Binding-site contacts:
Ligand atom C4 contacts residue ASN796 of chain 1.A at 3.8 Å.
Ligand atom C2 contacts residue LEU800 of chain 1.A at 4.3 Å (hydrophobic).
Ligand atom C23 contacts residue LEU335 of chain 1.A at 3.7 Å (hydrophobic).
Ligand atom C21 contacts residue LEU335 of chain 1.A at 3.6 Å (hydrophobic).
Ligand atom C6 contacts residue TRP342 of chain 1.A at 4.4 Å (hydrophobic).
Ligand atom C25 contacts residue VAL248 of chain 1.A at 3.6 Å (hydrophobic).
Ligand atom C11 contacts residue CYS799 of chain 1.A at 4.3 Å (hydrophobic).
Ligand atom C9 contacts residue CLR1 of chain 1.D at 4.1 Å.
Ligand atom C3 contacts residue ASN796 of chain 1.A at 3.9 Å.
Ligand atom C20 contacts residue LEU339 of chain 1.A at 4.2 Å (hydrophobic).
Ligand atom C24 contacts residue LEU339 of chain 1.A at 3.9 Å (hydrophobic).
Ligand atom C2 contacts residue CLR1 of chain 1.D at 3.2 Å.
Ligand atom C20 contacts residue LEU335 of chain 1.A at 4.1 Å (hydrophobic).
Ligand atom C19 contacts residue ASN796 of chain 1.A at 3.6 Å.
Ligand atom C21 contacts residue VAL803 of chain 1.A at 3.7 Å (hydrophobic).
Ligand atom C1 contacts residue LEU800 of chain 1.A at 3.8 Å (hydrophobic).
Ligand atom C7 contacts residue TRP342 of chain 1.A at 4.2 Å (hydrophobic).
Ligand atom C1 contacts residue CLR1 of chain 1.D at 3.3 Å.
Ligand atom C26 contacts residue LEU335 of chain 1.A at 4.0 Å (hydrophobic).
Ligand atom C22 contacts residue LEU335 of chain 1.A at 4.4 Å (hydrophobic).
Ligand atom C8 contacts residue TRP342 of chain 1.A at 4.3 Å (hydrophobic).
Ligand atom C12 contacts residue CLR1 of chain 1.D at 3.7 Å.
Ligand atom C18 contacts residue LEU339 of chain 1.A at 3.7 Å (hydrophobic).
Ligand atom C26 contacts residue VAL248 of chain 1.A at 3.2 Å (hydrophobic).
Ligand atom C19 contacts residue TRP342 of chain 1.A at 3.9 Å (hydrophobic).
Ligand atom O1 contacts residue ASN796 of chain 1.A at 3.3 Å (h-bond).
Ligand atom C23 contacts residue LEU339 of chain 1.A at 4.4 Å (hydrophobic).
Ligand atom C15 contacts residue TRP342 of chain 1.A at 4.0 Å (hydrophobic).
Ligand atom C24 contacts residue VAL248 of chain 1.A at 4.0 Å (hydrophobic).
Ligand atom C19 contacts residue CYS799 of chain 1.A at 4.0 Å (hydrophobic).
Ligand atom C18 contacts residue TRP342 of chain 1.A at 4.3 Å (hydrophobic).
Ligand atom C2 contacts residue ASN796 of chain 1.A at 4.0 Å.
Ligand atom C11 contacts residue CLR1 of chain 1.D at 3.9 Å.
Ligand atom C12 contacts residue VAL803 of chain 1.A at 3.9 Å (hydrophobic).
Ligand atom C18 contacts residue ALA338 of chain 1.A at 3.8 Å (hydrophobic).
Ligand atom C22 contacts residue LEU339 of chain 1.A at 4.3 Å (hydrophobic).
Ligand atom C16 contacts residue LEU339 of chain 1.A at 4.1 Å (hydrophobic).
Ligand atom C3 contacts residue CLR1 of chain 1.D at 3.6 Å.
Ligand atom O1 contacts residue CLR1 of chain 1.D at 4.3 Å.
Ligand atom C26 contacts residue LEU332 of chain 1.A at 4.4 Å (hydrophobic).

This protein binds this small molecule.
Small molecule (SMILES): CC(C)CCC[C@@H](C)[C@H]1CC[C@H]2[C@@H]3CC=C4C[C@@H](O)CC[C@]4(C)[C@H]3CC[C@]12C

Sequence of chain 1.A:
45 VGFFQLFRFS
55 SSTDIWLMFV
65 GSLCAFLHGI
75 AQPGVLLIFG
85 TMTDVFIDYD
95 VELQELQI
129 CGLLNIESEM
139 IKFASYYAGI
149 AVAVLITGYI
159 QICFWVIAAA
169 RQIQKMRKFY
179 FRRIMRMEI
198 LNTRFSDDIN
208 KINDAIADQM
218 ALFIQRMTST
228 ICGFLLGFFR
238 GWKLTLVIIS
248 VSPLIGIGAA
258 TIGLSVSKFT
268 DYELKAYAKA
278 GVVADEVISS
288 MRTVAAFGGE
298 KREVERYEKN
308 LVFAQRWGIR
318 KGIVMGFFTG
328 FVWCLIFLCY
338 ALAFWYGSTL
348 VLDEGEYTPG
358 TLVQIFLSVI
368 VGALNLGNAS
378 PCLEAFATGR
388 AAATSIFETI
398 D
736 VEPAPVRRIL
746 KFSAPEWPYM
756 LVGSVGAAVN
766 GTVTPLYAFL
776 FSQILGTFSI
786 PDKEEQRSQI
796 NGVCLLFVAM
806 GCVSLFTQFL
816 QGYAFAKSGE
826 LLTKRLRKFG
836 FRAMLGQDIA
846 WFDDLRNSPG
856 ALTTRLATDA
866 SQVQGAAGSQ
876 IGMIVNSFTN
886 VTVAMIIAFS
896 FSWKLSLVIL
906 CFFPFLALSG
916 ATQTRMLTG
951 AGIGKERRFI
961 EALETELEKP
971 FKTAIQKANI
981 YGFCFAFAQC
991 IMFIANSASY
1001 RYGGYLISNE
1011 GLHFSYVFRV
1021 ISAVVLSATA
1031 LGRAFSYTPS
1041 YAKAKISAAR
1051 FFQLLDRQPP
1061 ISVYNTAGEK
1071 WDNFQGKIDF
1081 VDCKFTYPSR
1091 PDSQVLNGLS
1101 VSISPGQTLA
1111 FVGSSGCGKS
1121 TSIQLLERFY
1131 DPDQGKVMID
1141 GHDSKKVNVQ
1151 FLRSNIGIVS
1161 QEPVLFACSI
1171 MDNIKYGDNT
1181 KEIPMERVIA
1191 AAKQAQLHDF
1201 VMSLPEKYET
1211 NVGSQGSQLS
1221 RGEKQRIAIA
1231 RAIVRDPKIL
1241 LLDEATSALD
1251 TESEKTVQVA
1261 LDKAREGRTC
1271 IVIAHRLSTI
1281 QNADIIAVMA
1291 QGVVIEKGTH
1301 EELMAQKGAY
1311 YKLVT